Binding-site contacts:
Ligand atom N2 contacts residue ASN79 of chain 3.B at 4.4 Å.
Ligand atom C1 contacts residue ASN82 of chain 3.B at 1.4 Å.
Ligand atom O7 contacts residue GLU69 of chain 3.B at 4.2 Å.
Ligand atom C8 contacts residue ASN79 of chain 3.B at 3.3 Å.
Ligand atom C2 contacts residue ASN82 of chain 3.B at 2.5 Å.
Ligand atom N2 contacts residue ASN82 of chain 3.B at 3.0 Å (h-bond).
Ligand atom O7 contacts residue LYS75 of chain 3.B at 4.0 Å.
Ligand atom O6 contacts residue ARG291 of chain 3.A at 4.0 Å.
Ligand atom C5 contacts residue ASN82 of chain 3.B at 3.6 Å.
Ligand atom C7 contacts residue LYS75 of chain 3.B at 4.2 Å.
Ligand atom C7 contacts residue ASN82 of chain 3.B at 3.9 Å.
Ligand atom C8 contacts residue GLU69 of chain 3.B at 3.5 Å.
Ligand atom C7 contacts residue GLU69 of chain 3.B at 4.3 Å.
Ligand atom O7 contacts residue GLU72 of chain 3.B at 4.1 Å.
Ligand atom C8 contacts residue ARG291 of chain 3.A at 3.8 Å.
Ligand atom O5 contacts residue ASN82 of chain 3.B at 2.3 Å (h-bond).
Ligand atom C4 contacts residue ASN82 of chain 3.B at 4.2 Å.
Ligand atom C3 contacts residue ASN82 of chain 3.B at 3.9 Å.
Ligand atom N2 contacts residue GLU72 of chain 3.B at 3.9 Å.
Ligand atom C3 contacts residue GLU72 of chain 3.B at 4.3 Å.
Ligand atom C8 contacts residue GLY78 of chain 3.B at 4.2 Å.
Ligand atom C7 contacts residue ASN79 of chain 3.B at 3.6 Å.
Ligand atom C8 contacts residue GLU72 of chain 3.B at 3.5 Å.
Ligand atom O7 contacts residue ASN82 of chain 3.B at 4.4 Å.
Ligand atom C8 contacts residue LYS75 of chain 3.B at 3.5 Å.
Ligand atom O7 contacts residue ASN79 of chain 3.B at 3.7 Å.
Ligand atom O3 contacts residue GLU72 of chain 3.B at 3.7 Å.
Ligand atom C7 contacts residue GLU72 of chain 3.B at 3.6 Å.

Sequence of chain 3.B:
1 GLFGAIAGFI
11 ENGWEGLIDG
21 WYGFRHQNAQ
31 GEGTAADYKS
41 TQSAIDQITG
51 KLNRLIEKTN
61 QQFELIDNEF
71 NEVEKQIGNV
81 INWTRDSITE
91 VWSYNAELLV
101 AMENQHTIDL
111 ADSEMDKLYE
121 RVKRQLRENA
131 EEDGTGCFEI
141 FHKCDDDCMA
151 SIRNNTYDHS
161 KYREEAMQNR

A small-molecule ligand and the protein it binds are described below.
Small molecule (SMILES): CC(=O)N[C@H]1[C@H](O[C@H]2[C@H](O)[C@@H](NC(C)=O)CO[C@@H]2CO)O[C@H](CO)[C@@H](O)[C@@H]1O

Sequence of chain 3.A:
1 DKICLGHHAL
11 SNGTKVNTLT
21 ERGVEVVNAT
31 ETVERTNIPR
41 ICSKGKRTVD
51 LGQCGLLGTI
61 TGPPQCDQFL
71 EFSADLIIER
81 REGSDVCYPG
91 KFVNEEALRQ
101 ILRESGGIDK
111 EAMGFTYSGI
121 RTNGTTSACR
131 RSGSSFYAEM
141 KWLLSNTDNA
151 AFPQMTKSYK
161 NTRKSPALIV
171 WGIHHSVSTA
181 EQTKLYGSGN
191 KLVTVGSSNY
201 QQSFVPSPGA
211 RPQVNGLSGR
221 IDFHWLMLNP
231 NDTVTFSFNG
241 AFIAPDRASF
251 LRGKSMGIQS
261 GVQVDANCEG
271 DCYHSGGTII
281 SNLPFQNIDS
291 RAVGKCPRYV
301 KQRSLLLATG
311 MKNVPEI